A small-molecule ligand and the protein it binds are described below.
Small molecule (SMILES): CC(=O)N[C@H]1[C@H](O[C@H]2[C@H](O)[C@@H](NC(C)=O)CO[C@@H]2CO)O[C@H](CO)[C@@H](O)[C@@H]1O

Sequence of chain 1.D:
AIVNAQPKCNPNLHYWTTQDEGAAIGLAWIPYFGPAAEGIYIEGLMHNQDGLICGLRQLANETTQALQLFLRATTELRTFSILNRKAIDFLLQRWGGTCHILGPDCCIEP

Sequence of chain 1.I:
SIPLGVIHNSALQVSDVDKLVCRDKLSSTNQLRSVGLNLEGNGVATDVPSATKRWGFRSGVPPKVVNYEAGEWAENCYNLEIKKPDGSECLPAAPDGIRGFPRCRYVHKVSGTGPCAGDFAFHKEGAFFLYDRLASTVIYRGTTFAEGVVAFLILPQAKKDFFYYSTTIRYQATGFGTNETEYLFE

Sequence of chain 1.G:
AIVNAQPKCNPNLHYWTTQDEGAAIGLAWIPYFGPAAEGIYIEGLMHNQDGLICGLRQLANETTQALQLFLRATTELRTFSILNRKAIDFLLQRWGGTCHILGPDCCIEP

Binding-site contacts:
Ligand atom O5 contacts residue GLN7 of chain 1.G at 3.7 Å.
Ligand atom C7 contacts residue ASN62 of chain 1.G at 3.9 Å.
Ligand atom O7 contacts residue GLU129 of chain 1.I at 4.3 Å.
Ligand atom C8 contacts residue VAL153 of chain 1.I at 4.2 Å (hydrophobic).
Ligand atom C2 contacts residue ASN62 of chain 1.G at 2.4 Å.
Ligand atom O5 contacts residue ASN62 of chain 1.G at 2.3 Å (h-bond).
Ligand atom C8 contacts residue THR65 of chain 1.G at 3.5 Å.
Ligand atom C6 contacts residue GLN7 of chain 1.G at 4.2 Å.
Ligand atom C5 contacts residue ASN62 of chain 1.G at 3.6 Å.
Ligand atom C1 contacts residue ASN62 of chain 1.G at 1.4 Å.
Ligand atom C1 contacts residue GLN7 of chain 1.G at 4.3 Å.
Ligand atom C7 contacts residue GLU129 of chain 1.I at 4.3 Å.
Ligand atom C3 contacts residue ASN62 of chain 1.G at 3.8 Å.
Ligand atom C8 contacts residue TRP30 of chain 1.D at 4.4 Å (hydrophobic).
Ligand atom O6 contacts residue PRO8 of chain 1.G at 4.2 Å.
Ligand atom O6 contacts residue GLN7 of chain 1.G at 3.5 Å (h-bond).
Ligand atom C8 contacts residue GLU129 of chain 1.I at 4.0 Å.
Ligand atom O4 contacts residue GLU129 of chain 1.I at 4.1 Å.
Ligand atom C6 contacts residue GLU129 of chain 1.I at 3.9 Å.
Ligand atom O7 contacts residue ASN62 of chain 1.G at 4.4 Å.
Ligand atom O7 contacts residue LEU43 of chain 1.I at 4.1 Å.
Ligand atom O3 contacts residue GLU129 of chain 1.I at 4.4 Å.
Ligand atom C5 contacts residue GLU129 of chain 1.I at 4.0 Å.
Ligand atom N2 contacts residue ASN62 of chain 1.G at 2.9 Å (h-bond).
Ligand atom C4 contacts residue ASN62 of chain 1.G at 4.2 Å.
Ligand atom O6 contacts residue GLU129 of chain 1.I at 3.7 Å.